Binding-site contacts:
Ligand atom O5 contacts residue ASN717 of chain 1.A at 2.4 Å (h-bond).
Ligand atom N2 contacts residue GLN1071 of chain 1.A at 4.4 Å.
Ligand atom O6 contacts residue GLN926 of chain 1.A at 4.5 Å.
Ligand atom N2 contacts residue ASN717 of chain 1.A at 2.9 Å (h-bond).
Ligand atom C5 contacts residue ASN717 of chain 1.A at 3.7 Å.
Ligand atom C5 contacts residue LEU922 of chain 1.A at 4.0 Å (hydrophobic).
Ligand atom O5 contacts residue GLN1071 of chain 1.A at 3.6 Å (h-bond).
Ligand atom C7 contacts residue GLN1071 of chain 1.A at 4.3 Å.
Ligand atom C2 contacts residue ASN717 of chain 1.A at 2.5 Å.
Ligand atom C8 contacts residue THR716 of chain 1.A at 4.2 Å.
Ligand atom C1 contacts residue ASN717 of chain 1.A at 1.4 Å.
Ligand atom C3 contacts residue ASN717 of chain 1.A at 3.8 Å.
Ligand atom C2 contacts residue GLN1071 of chain 1.A at 4.2 Å.
Ligand atom C6 contacts residue LEU922 of chain 1.A at 4.4 Å (hydrophobic).
Ligand atom O7 contacts residue GLN1071 of chain 1.A at 4.0 Å.
Ligand atom C4 contacts residue ASN717 of chain 1.A at 4.2 Å.
Ligand atom C1 contacts residue GLN1071 of chain 1.A at 3.7 Å.
Ligand atom O7 contacts residue ASN717 of chain 1.A at 4.3 Å.
Ligand atom C7 contacts residue ASN717 of chain 1.A at 3.8 Å.
Ligand atom O4 contacts residue LEU922 of chain 1.A at 4.4 Å.

A small-molecule ligand and the protein it binds are described below.
Small molecule (SMILES): CC(=O)N[C@@H]1[C@@H](O)[C@H](O)[C@@H](CO)O[C@H]1O

Sequence of chain 1.A:
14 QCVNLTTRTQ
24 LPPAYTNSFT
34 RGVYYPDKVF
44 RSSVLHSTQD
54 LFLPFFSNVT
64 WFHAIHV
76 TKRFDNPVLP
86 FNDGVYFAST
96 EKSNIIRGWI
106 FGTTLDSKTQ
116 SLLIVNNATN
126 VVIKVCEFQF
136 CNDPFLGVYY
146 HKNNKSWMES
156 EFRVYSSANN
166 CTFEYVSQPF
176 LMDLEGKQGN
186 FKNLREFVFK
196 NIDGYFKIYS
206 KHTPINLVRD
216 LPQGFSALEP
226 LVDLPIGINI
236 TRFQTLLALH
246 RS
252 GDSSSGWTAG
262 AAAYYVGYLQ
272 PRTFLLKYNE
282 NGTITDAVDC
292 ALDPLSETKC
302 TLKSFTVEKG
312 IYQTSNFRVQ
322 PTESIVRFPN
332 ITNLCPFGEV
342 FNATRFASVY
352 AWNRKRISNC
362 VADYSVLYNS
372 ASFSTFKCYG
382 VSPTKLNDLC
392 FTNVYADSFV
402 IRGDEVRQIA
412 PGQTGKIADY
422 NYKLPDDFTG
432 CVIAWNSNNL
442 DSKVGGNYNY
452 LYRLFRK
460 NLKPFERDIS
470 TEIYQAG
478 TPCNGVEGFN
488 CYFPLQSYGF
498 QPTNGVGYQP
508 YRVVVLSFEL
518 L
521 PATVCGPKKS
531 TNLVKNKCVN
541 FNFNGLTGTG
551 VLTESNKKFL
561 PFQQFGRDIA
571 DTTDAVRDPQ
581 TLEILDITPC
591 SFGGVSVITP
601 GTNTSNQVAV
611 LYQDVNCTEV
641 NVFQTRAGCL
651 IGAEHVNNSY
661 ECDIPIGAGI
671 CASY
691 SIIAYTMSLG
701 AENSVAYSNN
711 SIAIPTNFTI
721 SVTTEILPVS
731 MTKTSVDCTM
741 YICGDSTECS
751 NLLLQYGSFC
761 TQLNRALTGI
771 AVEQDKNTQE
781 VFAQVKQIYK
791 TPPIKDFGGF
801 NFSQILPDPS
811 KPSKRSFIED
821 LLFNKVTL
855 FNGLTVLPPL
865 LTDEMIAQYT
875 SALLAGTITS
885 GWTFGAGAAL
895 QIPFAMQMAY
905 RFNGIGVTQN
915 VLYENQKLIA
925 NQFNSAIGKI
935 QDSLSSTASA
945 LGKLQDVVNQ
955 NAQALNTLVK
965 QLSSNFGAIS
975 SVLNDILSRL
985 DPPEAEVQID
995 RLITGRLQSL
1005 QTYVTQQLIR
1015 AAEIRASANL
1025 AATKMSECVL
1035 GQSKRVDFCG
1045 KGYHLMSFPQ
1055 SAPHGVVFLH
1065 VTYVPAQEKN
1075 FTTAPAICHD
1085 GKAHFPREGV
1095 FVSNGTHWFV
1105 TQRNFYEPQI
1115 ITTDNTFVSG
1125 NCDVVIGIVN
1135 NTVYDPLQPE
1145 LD